Sequence of chain 1.Z:
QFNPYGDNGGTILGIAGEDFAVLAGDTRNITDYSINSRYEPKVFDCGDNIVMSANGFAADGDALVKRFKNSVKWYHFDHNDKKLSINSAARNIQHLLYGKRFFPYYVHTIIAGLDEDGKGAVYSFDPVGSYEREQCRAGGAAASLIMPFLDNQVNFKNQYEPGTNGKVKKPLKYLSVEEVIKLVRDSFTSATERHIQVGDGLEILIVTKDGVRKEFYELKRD

This protein binds this small molecule.
Small molecule (SMILES): COc1ccc(C[C@H](NC(=O)[C@H](C)NC(=O)CN2CCOCC2)C(=O)N[C@@H](Cc2ccccc2)[C@@H](O)[C@H](C)CO)cc1

Binding-site contacts:
Ligand atom C9 contacts residue MES1 of chain 1.RA at 3.7 Å.
Ligand atom C11 contacts residue ARG19 of chain 1.Y at 3.2 Å.
Ligand atom C30 contacts residue ASP126 of chain 1.Z at 3.7 Å.
Ligand atom C9 contacts residue LYS33 of chain 1.Y at 3.6 Å.
Ligand atom N22 contacts residue THR1 of chain 1.Y at 3.6 Å.
Ligand atom O21 contacts residue THR1 of chain 1.Y at 2.3 Å (h-bond).
Ligand atom O21 contacts residue GLY47 of chain 1.Y at 3.0 Å (h-bond).
Ligand atom O49 contacts residue THR21 of chain 1.Y at 2.9 Å (h-bond).
Ligand atom C10 contacts residue MES1 of chain 1.RA at 3.6 Å.
Ligand atom C12 contacts residue MES1 of chain 1.RA at 3.1 Å.
Ligand atom C4 contacts residue ALA49 of chain 1.Y at 3.3 Å (hydrophobic).
Ligand atom O49 contacts residue ALA20 of chain 1.Y at 3.3 Å.
Ligand atom C8 contacts residue THR1 of chain 1.Y at 2.4 Å.
Ligand atom N25 contacts residue THR21 of chain 1.Y at 2.8 Å (h-bond).
Ligand atom O13 contacts residue THR21 of chain 1.Y at 2.7 Å (h-bond).
Ligand atom C7 contacts residue GLY47 of chain 1.Y at 3.5 Å.
Ligand atom N28 contacts residue ASP126 of chain 1.Z at 3.4 Å (salt-bridge).
Ligand atom C24 contacts residue GLY47 of chain 1.Y at 3.4 Å.
Ligand atom C7 contacts residue THR1 of chain 1.Y at 2.6 Å.
Ligand atom C38 contacts residue THR21 of chain 1.Y at 3.6 Å.
Ligand atom O39 contacts residue ALA49 of chain 1.Y at 3.0 Å (h-bond).
Ligand atom N22 contacts residue GLY47 of chain 1.Y at 2.8 Å (h-bond).
Ligand atom C42 contacts residue GLY48 of chain 1.Y at 3.7 Å.
Ligand atom C27 contacts residue THR21 of chain 1.Y at 3.3 Å.
Ligand atom C4 contacts residue VAL31 of chain 1.Y at 3.5 Å (hydrophobic).
Ligand atom C23 contacts residue GLY47 of chain 1.Y at 3.5 Å.
Ligand atom C8 contacts residue LYS33 of chain 1.Y at 3.7 Å.
Ligand atom C3 contacts residue VAL31 of chain 1.Y at 3.5 Å (hydrophobic).
Ligand atom C10 contacts residue TYR170 of chain 1.Y at 3.6 Å (hydrophobic).
Ligand atom C9 contacts residue THR1 of chain 1.Y at 1.4 Å.
Ligand atom O21 contacts residue MES1 of chain 1.RA at 2.8 Å (h-bond).
Ligand atom C26 contacts residue THR21 of chain 1.Y at 3.5 Å.
Ligand atom C8 contacts residue GLY47 of chain 1.Y at 3.7 Å.
Ligand atom C42 contacts residue GLY47 of chain 1.Y at 3.7 Å.
Ligand atom O13 contacts residue THR1 of chain 1.Y at 3.6 Å.
Ligand atom C11 contacts residue THR1 of chain 1.Y at 2.5 Å.
Ligand atom C10 contacts residue THR1 of chain 1.Y at 1.5 Å.
Ligand atom C3 contacts residue ALA49 of chain 1.Y at 3.5 Å (hydrophobic).
Ligand atom C11 contacts residue TYR170 of chain 1.Y at 3.2 Å (hydrophobic).
Ligand atom C12 contacts residue THR1 of chain 1.Y at 2.5 Å.

Sequence of chain 1.Y:
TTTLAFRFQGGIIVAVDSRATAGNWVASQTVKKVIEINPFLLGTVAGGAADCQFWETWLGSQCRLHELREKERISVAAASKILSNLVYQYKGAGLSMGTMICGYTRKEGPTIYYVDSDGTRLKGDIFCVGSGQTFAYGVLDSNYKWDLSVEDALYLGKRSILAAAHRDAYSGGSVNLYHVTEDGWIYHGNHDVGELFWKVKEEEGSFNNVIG